Sequence of chain 1.E:
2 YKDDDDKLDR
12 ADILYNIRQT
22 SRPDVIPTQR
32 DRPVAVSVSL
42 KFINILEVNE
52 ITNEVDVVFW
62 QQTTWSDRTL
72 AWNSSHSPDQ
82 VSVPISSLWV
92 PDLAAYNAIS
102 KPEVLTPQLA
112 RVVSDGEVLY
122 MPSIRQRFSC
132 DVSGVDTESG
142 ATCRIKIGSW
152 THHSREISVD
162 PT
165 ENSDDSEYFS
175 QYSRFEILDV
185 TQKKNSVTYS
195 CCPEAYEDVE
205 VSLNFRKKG

Binding-site contacts:
Ligand atom C3 contacts residue ASN74 of chain 1.E at 3.2 Å.
Ligand atom N2 contacts residue SER76 of chain 1.E at 4.3 Å.
Ligand atom C4 contacts residue ASN74 of chain 1.E at 3.2 Å.
Ligand atom O7 contacts residue ASN74 of chain 1.E at 4.1 Å.
Ligand atom N2 contacts residue ASN74 of chain 1.E at 3.7 Å.
Ligand atom O6 contacts residue HIS77 of chain 1.E at 4.4 Å.
Ligand atom O3 contacts residue ASN74 of chain 1.E at 3.5 Å (h-bond).
Ligand atom O5 contacts residue ASN74 of chain 1.E at 2.4 Å (h-bond).
Ligand atom C7 contacts residue ASN74 of chain 1.E at 4.2 Å.
Ligand atom C5 contacts residue SER76 of chain 1.E at 4.3 Å.
Ligand atom C1 contacts residue ASN74 of chain 1.E at 1.4 Å.
Ligand atom C7 contacts residue SER76 of chain 1.E at 4.1 Å.
Ligand atom C5 contacts residue ASN74 of chain 1.E at 3.3 Å.
Ligand atom C2 contacts residue ASN74 of chain 1.E at 2.5 Å.
Ligand atom O5 contacts residue SER76 of chain 1.E at 3.1 Å (h-bond).
Ligand atom C6 contacts residue ASN74 of chain 1.E at 4.1 Å.
Ligand atom O7 contacts residue SER76 of chain 1.E at 3.1 Å (h-bond).
Ligand atom C1 contacts residue SER76 of chain 1.E at 3.5 Å.

This protein binds this small molecule.
Small molecule (SMILES): CC(=O)N[C@@H]1[C@@H](O)[C@H](O)[C@@H](CO)O[C@H]1O